Sequence of chain 12.A:
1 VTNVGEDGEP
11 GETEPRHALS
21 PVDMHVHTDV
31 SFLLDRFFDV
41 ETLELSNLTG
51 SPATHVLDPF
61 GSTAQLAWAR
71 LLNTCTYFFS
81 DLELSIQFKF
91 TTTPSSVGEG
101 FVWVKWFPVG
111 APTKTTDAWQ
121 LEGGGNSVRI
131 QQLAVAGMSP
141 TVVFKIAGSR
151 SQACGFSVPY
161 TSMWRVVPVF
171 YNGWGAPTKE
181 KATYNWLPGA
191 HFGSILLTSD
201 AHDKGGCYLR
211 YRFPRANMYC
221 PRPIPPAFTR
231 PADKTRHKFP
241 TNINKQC

A protein and the small-molecule ligand that binds it are described below.
Small molecule (SMILES): CC(=O)N[C@H]1[C@H]([C@H](O)[C@H](O)CO)O[C@@](O[C@H]2[C@@H](O)[C@@H](CO)O[C@@H](O[C@H]3[C@H](O)[C@@H](O)[C@@H](O)O[C@@H]3CO)[C@@H]2O)(C(=O)O)C[C@@H]1O

Binding-site contacts:
Ligand atom C11 contacts residue ALA118 of chain 11.A at 3.9 Å (hydrophobic).
Ligand atom O8 contacts residue ALA118 of chain 11.A at 3.8 Å.
Ligand atom O9 contacts residue THR42 of chain 12.A at 4.0 Å.
Ligand atom C11 contacts residue GLN132 of chain 11.A at 4.3 Å.
Ligand atom C8 contacts residue GLN120 of chain 11.A at 4.1 Å.
Ligand atom C10 contacts residue ALA64 of chain 12.A at 4.5 Å (hydrophobic).
Ligand atom O1A contacts residue ARG129 of chain 11.A at 3.3 Å (salt-bridge).
Ligand atom C11 contacts residue TRP119 of chain 11.A at 4.4 Å (hydrophobic).
Ligand atom C9 contacts residue TRP119 of chain 11.A at 4.3 Å (hydrophobic).
Ligand atom O8 contacts residue GLN120 of chain 11.A at 2.8 Å (h-bond).
Ligand atom C1 contacts residue ARG129 of chain 11.A at 4.0 Å.
Ligand atom C4 contacts residue ALA118 of chain 11.A at 4.0 Å (hydrophobic).
Ligand atom C10 contacts residue GLN65 of chain 12.A at 4.5 Å.
Ligand atom C6 contacts residue ALA118 of chain 11.A at 3.4 Å (hydrophobic).
Ligand atom C7 contacts residue ALA118 of chain 11.A at 3.6 Å (hydrophobic).
Ligand atom O10 contacts residue GLN65 of chain 12.A at 4.0 Å.
Ligand atom O9 contacts residue GLN120 of chain 11.A at 3.5 Å (h-bond).
Ligand atom C5 contacts residue ALA118 of chain 11.A at 3.6 Å (hydrophobic).
Ligand atom C8 contacts residue ALA118 of chain 11.A at 4.3 Å (hydrophobic).
Ligand atom N5 contacts residue ALA118 of chain 11.A at 2.8 Å (h-bond).
Ligand atom O1B contacts residue ARG129 of chain 11.A at 3.9 Å.
Ligand atom C10 contacts residue ALA118 of chain 11.A at 3.8 Å (hydrophobic).
Ligand atom O10 contacts residue ALA64 of chain 12.A at 3.8 Å.
Ligand atom C11 contacts residue GLN65 of chain 12.A at 3.7 Å.
Ligand atom O8 contacts residue TRP119 of chain 11.A at 3.8 Å.
Ligand atom O1A contacts residue ALA118 of chain 11.A at 4.5 Å.

Sequence of chain 11.A:
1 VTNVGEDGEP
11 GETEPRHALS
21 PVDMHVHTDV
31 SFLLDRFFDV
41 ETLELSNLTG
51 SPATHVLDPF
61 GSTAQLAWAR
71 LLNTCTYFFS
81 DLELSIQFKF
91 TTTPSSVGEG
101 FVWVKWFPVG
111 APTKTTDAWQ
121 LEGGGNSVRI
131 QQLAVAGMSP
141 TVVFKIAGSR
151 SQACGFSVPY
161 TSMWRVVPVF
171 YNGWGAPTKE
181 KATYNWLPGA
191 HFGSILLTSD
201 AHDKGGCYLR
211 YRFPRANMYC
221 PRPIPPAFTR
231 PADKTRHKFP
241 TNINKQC